Sequence of chain 18.B:
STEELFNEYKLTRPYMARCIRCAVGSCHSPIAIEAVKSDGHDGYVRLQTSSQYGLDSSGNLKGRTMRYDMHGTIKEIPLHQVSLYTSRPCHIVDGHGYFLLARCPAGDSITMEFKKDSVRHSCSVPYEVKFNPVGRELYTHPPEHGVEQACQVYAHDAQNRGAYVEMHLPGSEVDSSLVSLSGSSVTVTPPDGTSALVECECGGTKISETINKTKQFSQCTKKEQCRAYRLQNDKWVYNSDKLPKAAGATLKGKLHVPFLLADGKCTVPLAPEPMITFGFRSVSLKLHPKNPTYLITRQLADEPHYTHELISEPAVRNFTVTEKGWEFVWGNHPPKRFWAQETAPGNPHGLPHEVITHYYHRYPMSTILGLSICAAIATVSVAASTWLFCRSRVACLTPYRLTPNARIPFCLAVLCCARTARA

A protein and the small-molecule ligand that binds it are described below.
Small molecule (SMILES): CC(=O)N[C@@H]1[C@@H](O)[C@H](O)[C@@H](CO)O[C@H]1O

Binding-site contacts:
Ligand atom C1 contacts residue ILE211 of chain 18.B at 4.1 Å (hydrophobic).
Ligand atom O7 contacts residue ASN212 of chain 18.B at 4.5 Å.
Ligand atom C7 contacts residue ASN212 of chain 18.B at 3.9 Å.
Ligand atom C1 contacts residue ASN212 of chain 18.B at 1.4 Å.
Ligand atom C2 contacts residue ASN212 of chain 18.B at 2.5 Å.
Ligand atom O5 contacts residue ASN212 of chain 18.B at 2.4 Å (h-bond).
Ligand atom C4 contacts residue ASN212 of chain 18.B at 4.2 Å.
Ligand atom C5 contacts residue ASN212 of chain 18.B at 3.7 Å.
Ligand atom C3 contacts residue ASN212 of chain 18.B at 3.8 Å.
Ligand atom O6 contacts residue ASN212 of chain 18.B at 4.4 Å.
Ligand atom N2 contacts residue ASN212 of chain 18.B at 2.9 Å (h-bond).
Ligand atom N2 contacts residue ILE211 of chain 18.B at 4.0 Å.